The protein below binds the small molecule below.
Small molecule (SMILES): CC1=C(CCC(=O)O)C2=Cc3c(CCC(=O)O)c(C)c4n3[Fe@]35n6c(c(C)c(CCC(=O)O)c6=CC1=[N+]23)=CC1=[N+]5C(=C4)C(C)=C1CCC(=O)O

Binding-site contacts:
Ligand atom O2A contacts residue SER224 of chain 1.D at 2.7 Å (h-bond).
Ligand atom CBD contacts residue ILE214 of chain 1.D at 3.3 Å (hydrophobic).
Ligand atom NB contacts residue HIS173 of chain 1.D at 3.2 Å (h-bond).
Ligand atom O2D contacts residue GLN186 of chain 1.D at 2.5 Å (h-bond).
Ligand atom C4A contacts residue HIS173 of chain 1.D at 3.2 Å.
Ligand atom CBC contacts residue SER110 of chain 1.D at 3.6 Å.
Ligand atom ND contacts residue HIS173 of chain 1.D at 3.5 Å (h-bond).
Ligand atom O2B contacts residue TRP199 of chain 1.D at 3.4 Å.
Ligand atom O2A contacts residue PHE230 of chain 1.D at 3.5 Å.
Ligand atom O2D contacts residue GLN185 of chain 1.D at 2.6 Å.
Ligand atom O1B contacts residue TRP199 of chain 1.D at 3.5 Å.
Ligand atom O1D contacts residue VAL184 of chain 1.D at 2.8 Å (h-bond).
Ligand atom CMB contacts residue MET148 of chain 1.D at 3.5 Å (hydrophobic).
Ligand atom CGB contacts residue TRP199 of chain 1.D at 3.4 Å (hydrophobic).
Ligand atom CAD contacts residue GLY177 of chain 1.D at 3.1 Å.
Ligand atom NA contacts residue HIS173 of chain 1.D at 2.9 Å (h-bond).
Ligand atom O1B contacts residue TYR112 of chain 1.D at 3.3 Å.
Ligand atom CMD contacts residue ARG178 of chain 1.D at 3.5 Å.
Ligand atom CHB contacts residue HIS173 of chain 1.D at 3.5 Å.
Ligand atom O2B contacts residue LYS150 of chain 1.D at 2.9 Å (salt-bridge).
Ligand atom O1C contacts residue LEU113 of chain 1.D at 3.4 Å (h-bond).
Ligand atom FE contacts residue HIS173 of chain 1.D at 2.5 Å.
Ligand atom CMD contacts residue GLY177 of chain 1.D at 3.5 Å.
Ligand atom O2C contacts residue ARG132 of chain 1.D at 3.2 Å (salt-bridge).
Ligand atom CBB contacts residue LYS150 of chain 1.D at 3.5 Å.
Ligand atom CAC contacts residue SER110 of chain 1.D at 3.6 Å.
Ligand atom O1A contacts residue PHE230 of chain 1.D at 3.5 Å.
Ligand atom O1D contacts residue GLN186 of chain 1.D at 2.6 Å (h-bond).
Ligand atom CGD contacts residue GLN186 of chain 1.D at 3.0 Å.
Ligand atom O1A contacts residue TYR146 of chain 1.D at 2.7 Å (h-bond).
Ligand atom O2D contacts residue VAL184 of chain 1.D at 2.8 Å (h-bond).
Ligand atom C2A contacts residue MET218 of chain 1.D at 3.5 Å (hydrophobic).
Ligand atom CHA contacts residue MET218 of chain 1.D at 3.5 Å (hydrophobic).
Ligand atom CGD contacts residue VAL184 of chain 1.D at 2.8 Å (hydrophobic).
Ligand atom C3D contacts residue GLY177 of chain 1.D at 3.3 Å.
Ligand atom CBB contacts residue ILE170 of chain 1.D at 3.5 Å (hydrophobic).
Ligand atom O1C contacts residue SER110 of chain 1.D at 3.3 Å (h-bond).
Ligand atom CBA contacts residue MET148 of chain 1.D at 3.6 Å (hydrophobic).
Ligand atom C2D contacts residue GLY177 of chain 1.D at 3.6 Å.
Ligand atom CAA contacts residue TYR146 of chain 1.D at 2.7 Å (hydrophobic).

Sequence of chain 1.D:
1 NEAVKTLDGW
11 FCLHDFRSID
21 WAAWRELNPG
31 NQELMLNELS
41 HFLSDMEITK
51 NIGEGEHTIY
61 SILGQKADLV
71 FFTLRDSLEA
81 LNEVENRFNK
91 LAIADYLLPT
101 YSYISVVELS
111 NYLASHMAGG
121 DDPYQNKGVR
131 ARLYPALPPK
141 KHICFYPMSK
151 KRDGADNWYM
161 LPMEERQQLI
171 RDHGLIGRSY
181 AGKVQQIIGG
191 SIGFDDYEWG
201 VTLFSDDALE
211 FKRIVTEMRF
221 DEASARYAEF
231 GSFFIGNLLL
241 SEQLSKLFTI